Binding-site contacts:
Ligand atom CA contacts residue SER144 of chain 1.A at 2.3 Å.
Ligand atom B contacts residue BO41 of chain 1.G at 0.5 Å.
Ligand atom CB2 contacts residue SER144 of chain 1.A at 3.6 Å.
Ligand atom B contacts residue SER144 of chain 1.A at 1.5 Å.
Ligand atom CG2 contacts residue BO41 of chain 1.G at 2.4 Å.
Ligand atom CG1 contacts residue BO41 of chain 1.G at 2.9 Å.
Ligand atom CA contacts residue SER147 of chain 1.A at 2.7 Å.
Ligand atom O1 contacts residue SER147 of chain 1.A at 2.4 Å (h-bond).
Ligand atom O1 contacts residue LEU143 of chain 1.A at 4.0 Å.
Ligand atom CD1 contacts residue BO41 of chain 1.G at 3.0 Å.
Ligand atom O1 contacts residue BO41 of chain 1.G at 0.5 Å (h-bond).
Ligand atom CB1 contacts residue SER147 of chain 1.A at 3.7 Å.
Ligand atom CB2 contacts residue BO41 of chain 1.G at 1.1 Å.
Ligand atom O1 contacts residue SER144 of chain 1.A at 2.4 Å (h-bond).
Ligand atom CB1 contacts residue SER146 of chain 1.A at 4.2 Å.
Ligand atom CB2 contacts residue SER147 of chain 1.A at 3.2 Å.
Ligand atom CB1 contacts residue BO41 of chain 1.G at 1.9 Å.
Ligand atom B contacts residue SER147 of chain 1.A at 1.8 Å.
Ligand atom CA contacts residue BO41 of chain 1.G at 0.5 Å.
Ligand atom CB1 contacts residue SER144 of chain 1.A at 2.6 Å.
Ligand atom CG2 contacts residue SER147 of chain 1.A at 4.5 Å.
Ligand atom CG1 contacts residue SER144 of chain 1.A at 4.0 Å.

Sequence of chain 1.A:
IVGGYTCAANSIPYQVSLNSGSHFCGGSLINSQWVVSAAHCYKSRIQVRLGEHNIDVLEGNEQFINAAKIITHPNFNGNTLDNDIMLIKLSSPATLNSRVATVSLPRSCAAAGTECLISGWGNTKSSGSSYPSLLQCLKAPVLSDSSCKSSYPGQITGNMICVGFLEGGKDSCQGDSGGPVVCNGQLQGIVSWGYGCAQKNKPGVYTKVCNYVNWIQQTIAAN

This protein binds this small molecule.
Small molecule (SMILES): OB(O)c1ccccc1